This small molecule binds to this protein.
Small molecule (SMILES): N[C@@H](Cc1c[nH]c2ccccc12)C(=O)O

Binding-site contacts:
Ligand atom CZ3 contacts residue MET135 of chain 2.A at 4.2 Å (hydrophobic).
Ligand atom CB contacts residue GLN14 of chain 2.A at 2.9 Å.
Ligand atom CH2 contacts residue MET135 of chain 2.A at 4.3 Å (hydrophobic).
Ligand atom CG contacts residue MET135 of chain 2.A at 4.2 Å (hydrophobic).
Ligand atom CE2 contacts residue ASP138 of chain 2.A at 4.2 Å.
Ligand atom CZ2 contacts residue MET135 of chain 2.A at 4.1 Å (hydrophobic).
Ligand atom CE2 contacts residue MET135 of chain 2.A at 3.7 Å (hydrophobic).
Ligand atom CG contacts residue GLN153 of chain 2.A at 4.1 Å.
Ligand atom CD2 contacts residue MET135 of chain 2.A at 4.1 Å (hydrophobic).
Ligand atom CZ2 contacts residue ILE139 of chain 2.A at 4.0 Å (hydrophobic).
Ligand atom NE1 contacts residue ASP138 of chain 2.A at 3.0 Å (salt-bridge).
Ligand atom NE1 contacts residue MET135 of chain 2.A at 3.6 Å.
Ligand atom CD1 contacts residue VAL45 of chain 2.A at 3.7 Å (hydrophobic).
Ligand atom CZ3 contacts residue GLY12 of chain 2.A at 3.5 Å.
Ligand atom CA contacts residue VAL45 of chain 2.A at 3.9 Å (hydrophobic).
Ligand atom CE3 contacts residue GLY12 of chain 2.A at 3.8 Å.
Ligand atom CD2 contacts residue GLY12 of chain 2.A at 4.0 Å.
Ligand atom NE1 contacts residue HIS48 of chain 2.A at 4.0 Å.
Ligand atom CB contacts residue VAL45 of chain 2.A at 4.2 Å (hydrophobic).
Ligand atom NE1 contacts residue VAL45 of chain 2.A at 3.8 Å.
Ligand atom CE2 contacts residue GLY12 of chain 2.A at 4.2 Å.
Ligand atom CH2 contacts residue GLY12 of chain 2.A at 3.7 Å.
Ligand atom CE3 contacts residue GLN153 of chain 2.A at 3.6 Å.
Ligand atom CD1 contacts residue ASP138 of chain 2.A at 3.7 Å.
Ligand atom CG contacts residue VAL45 of chain 2.A at 4.3 Å (hydrophobic).
Ligand atom CA contacts residue GLN14 of chain 2.A at 3.0 Å.
Ligand atom CE3 contacts residue MET135 of chain 2.A at 4.0 Å (hydrophobic).
Ligand atom CA contacts residue HIS48 of chain 2.A at 3.9 Å.
Ligand atom CZ3 contacts residue VAL147 of chain 2.A at 3.8 Å (hydrophobic).
Ligand atom CB contacts residue GLN153 of chain 2.A at 3.3 Å.
Ligand atom CZ2 contacts residue LEU10 of chain 2.A at 3.6 Å (hydrophobic).
Ligand atom CZ2 contacts residue GLY12 of chain 2.A at 4.2 Å.
Ligand atom CD1 contacts residue HIS48 of chain 2.A at 3.6 Å.
Ligand atom CH2 contacts residue ILE139 of chain 2.A at 4.2 Å (hydrophobic).
Ligand atom CZ3 contacts residue PRO148 of chain 2.A at 3.9 Å (hydrophobic).
Ligand atom CH2 contacts residue VAL147 of chain 2.A at 3.5 Å (hydrophobic).
Ligand atom CH2 contacts residue LEU10 of chain 2.A at 3.7 Å (hydrophobic).
Ligand atom CG contacts residue GLN14 of chain 2.A at 4.0 Å.
Ligand atom CD1 contacts residue MET135 of chain 2.A at 4.0 Å (hydrophobic).
Ligand atom CD2 contacts residue GLN153 of chain 2.A at 4.2 Å.

Sequence of chain 2.A:
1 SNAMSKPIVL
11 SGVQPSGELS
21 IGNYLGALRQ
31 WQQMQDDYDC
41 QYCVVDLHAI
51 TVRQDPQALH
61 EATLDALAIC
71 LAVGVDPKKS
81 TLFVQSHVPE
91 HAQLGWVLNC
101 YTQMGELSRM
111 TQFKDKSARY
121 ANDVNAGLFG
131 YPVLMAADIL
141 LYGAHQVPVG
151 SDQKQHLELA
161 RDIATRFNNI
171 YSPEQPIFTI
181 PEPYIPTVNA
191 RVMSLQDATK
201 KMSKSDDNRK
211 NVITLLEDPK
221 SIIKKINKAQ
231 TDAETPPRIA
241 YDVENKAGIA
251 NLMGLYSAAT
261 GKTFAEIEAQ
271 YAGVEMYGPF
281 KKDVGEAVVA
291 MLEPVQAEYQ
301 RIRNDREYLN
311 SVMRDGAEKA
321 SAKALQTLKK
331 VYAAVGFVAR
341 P